Sequence of chain 38.C:
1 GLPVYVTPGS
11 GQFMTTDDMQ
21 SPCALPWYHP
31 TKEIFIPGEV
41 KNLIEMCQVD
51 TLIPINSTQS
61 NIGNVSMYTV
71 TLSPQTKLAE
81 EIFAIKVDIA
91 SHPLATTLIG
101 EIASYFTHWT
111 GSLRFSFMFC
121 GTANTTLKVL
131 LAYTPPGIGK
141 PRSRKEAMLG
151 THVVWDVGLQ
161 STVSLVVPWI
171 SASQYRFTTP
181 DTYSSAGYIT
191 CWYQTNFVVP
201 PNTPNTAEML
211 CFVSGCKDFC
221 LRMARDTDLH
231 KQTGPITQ

A protein and the small-molecule ligand that binds it are described below.
Small molecule (SMILES): Cc1cc(CCCOc2c(C)cc(-c3noc(C(F)(F)F)n3)cc2C)on1

Sequence of chain 38.A:
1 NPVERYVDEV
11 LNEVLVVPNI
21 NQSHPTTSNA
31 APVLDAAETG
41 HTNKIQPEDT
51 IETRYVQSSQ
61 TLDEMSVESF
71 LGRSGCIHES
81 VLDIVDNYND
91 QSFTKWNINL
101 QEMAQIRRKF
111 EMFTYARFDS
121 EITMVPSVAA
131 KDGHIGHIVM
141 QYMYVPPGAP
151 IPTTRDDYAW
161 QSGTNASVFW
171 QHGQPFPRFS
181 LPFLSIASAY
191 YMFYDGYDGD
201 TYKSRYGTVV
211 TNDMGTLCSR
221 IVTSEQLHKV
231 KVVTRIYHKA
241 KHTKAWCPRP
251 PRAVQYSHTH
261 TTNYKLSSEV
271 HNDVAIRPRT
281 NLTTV

Binding-site contacts:
Ligand atom F3 contacts residue MET143 of chain 38.A at 3.3 Å.
Ligand atom C4B contacts residue LEU181 of chain 38.A at 3.8 Å (hydrophobic).
Ligand atom CM3 contacts residue TYR190 of chain 38.A at 3.7 Å (hydrophobic).
Ligand atom CM6 contacts residue TYR144 of chain 38.A at 3.6 Å (hydrophobic).
Ligand atom C1B contacts residue ILE98 of chain 38.A at 3.7 Å (hydrophobic).
Ligand atom F3 contacts residue TYR144 of chain 38.A at 3.1 Å.
Ligand atom C2A contacts residue TYR144 of chain 38.A at 3.6 Å (hydrophobic).
Ligand atom C4 contacts residue LEU100 of chain 38.A at 3.7 Å (hydrophobic).
Ligand atom CM3 contacts residue ASN212 of chain 38.A at 3.6 Å.
Ligand atom O1 contacts residue LEU100 of chain 38.A at 3.7 Å.
Ligand atom F2 contacts residue PHE179 of chain 38.A at 3.6 Å.
Ligand atom N2 contacts residue LEU100 of chain 38.A at 3.8 Å.
Ligand atom N3A contacts residue PHE179 of chain 38.A at 3.2 Å.
Ligand atom F1 contacts residue MET124 of chain 38.A at 3.5 Å.
Ligand atom C3 contacts residue LEU100 of chain 38.A at 3.6 Å (hydrophobic).
Ligand atom N1A contacts residue TYR144 of chain 38.A at 3.3 Å.
Ligand atom F3 contacts residue TYR142 of chain 38.A at 2.6 Å.
Ligand atom C4 contacts residue TYR190 of chain 38.A at 3.6 Å (hydrophobic).
Ligand atom F2 contacts residue TYR142 of chain 38.A at 3.6 Å.
Ligand atom CM4 contacts residue TYR142 of chain 38.A at 3.5 Å (hydrophobic).
Ligand atom F1 contacts residue LEU217 of chain 38.A at 3.3 Å.
Ligand atom C6B contacts residue LEU181 of chain 38.A at 3.5 Å (hydrophobic).
Ligand atom C1B contacts residue LEU181 of chain 38.A at 3.8 Å (hydrophobic).
Ligand atom C3A contacts residue PHE179 of chain 38.A at 3.4 Å (hydrophobic).
Ligand atom N1A contacts residue PHE179 of chain 38.A at 3.6 Å.
Ligand atom F1 contacts residue TYR142 of chain 38.A at 3.3 Å.
Ligand atom C5B contacts residue LEU181 of chain 38.A at 3.5 Å (hydrophobic).
Ligand atom CM6 contacts residue MET214 of chain 38.A at 3.4 Å (hydrophobic).
Ligand atom C1C contacts residue MET214 of chain 38.A at 3.5 Å (hydrophobic).
Ligand atom F3 contacts residue ALA166 of chain 38.A at 3.2 Å.
Ligand atom CM2 contacts residue ILE122 of chain 38.A at 3.5 Å (hydrophobic).
Ligand atom O1 contacts residue MET214 of chain 38.A at 3.3 Å.
Ligand atom O1B contacts residue ILE98 of chain 38.A at 3.1 Å.
Ligand atom C3A contacts residue TYR144 of chain 38.A at 3.7 Å (hydrophobic).
Ligand atom N3A contacts residue LEU217 of chain 38.A at 3.6 Å.
Ligand atom C5B contacts residue TYR144 of chain 38.A at 3.7 Å (hydrophobic).
Ligand atom C2A contacts residue PHE179 of chain 38.A at 3.5 Å (hydrophobic).
Ligand atom CM6 contacts residue LEU184 of chain 38.A at 3.4 Å (hydrophobic).
Ligand atom O1A contacts residue TYR144 of chain 38.A at 3.3 Å.
Ligand atom F2 contacts residue VAL168 of chain 38.A at 2.9 Å.